Sequence of chain 1.A:
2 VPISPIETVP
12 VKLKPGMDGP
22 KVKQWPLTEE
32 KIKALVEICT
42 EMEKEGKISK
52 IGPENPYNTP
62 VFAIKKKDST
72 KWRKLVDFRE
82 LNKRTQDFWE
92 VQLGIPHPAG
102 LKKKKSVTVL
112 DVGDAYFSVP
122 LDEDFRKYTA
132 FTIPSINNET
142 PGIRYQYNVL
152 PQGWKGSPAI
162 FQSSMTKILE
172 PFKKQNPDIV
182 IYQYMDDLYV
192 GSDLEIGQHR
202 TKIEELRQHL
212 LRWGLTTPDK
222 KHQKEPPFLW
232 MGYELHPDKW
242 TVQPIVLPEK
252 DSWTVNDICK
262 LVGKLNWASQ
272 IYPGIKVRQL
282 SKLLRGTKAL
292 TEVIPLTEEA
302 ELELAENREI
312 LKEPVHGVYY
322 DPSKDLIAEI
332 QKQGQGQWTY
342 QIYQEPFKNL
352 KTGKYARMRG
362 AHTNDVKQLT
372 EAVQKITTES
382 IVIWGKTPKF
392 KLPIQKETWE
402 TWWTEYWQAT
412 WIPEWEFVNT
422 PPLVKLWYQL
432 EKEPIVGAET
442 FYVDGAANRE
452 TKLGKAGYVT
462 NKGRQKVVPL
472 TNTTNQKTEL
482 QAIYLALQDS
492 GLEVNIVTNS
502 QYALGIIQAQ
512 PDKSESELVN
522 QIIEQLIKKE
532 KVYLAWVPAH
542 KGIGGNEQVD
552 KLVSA

Binding-site contacts:
Ligand atom C4 contacts residue TYR183 of chain 1.A at 3.4 Å (hydrophobic).
Ligand atom N8 contacts residue TYR190 of chain 1.A at 3.1 Å.
Ligand atom C12 contacts residue TYR320 of chain 1.A at 3.5 Å (hydrophobic).
Ligand atom C13 contacts residue VAL108 of chain 1.A at 4.0 Å (hydrophobic).
Ligand atom C11 contacts residue VAL108 of chain 1.A at 4.1 Å (hydrophobic).
Ligand atom CD contacts residue TYR190 of chain 1.A at 3.7 Å (hydrophobic).
Ligand atom C9 contacts residue TYR190 of chain 1.A at 4.1 Å (hydrophobic).
Ligand atom CD contacts residue TRP231 of chain 1.A at 3.5 Å (hydrophobic).
Ligand atom C12 contacts residue HIS237 of chain 1.A at 4.1 Å.
Ligand atom C13 contacts residue LYS105 of chain 1.A at 4.1 Å.
Ligand atom CD contacts residue LEU236 of chain 1.A at 4.0 Å (hydrophobic).
Ligand atom CB contacts residue VAL181 of chain 1.A at 3.3 Å (hydrophobic).
Ligand atom C7 contacts residue TYR190 of chain 1.A at 3.8 Å (hydrophobic).
Ligand atom N14 contacts residue LYS103 of chain 1.A at 4.0 Å.
Ligand atom OE contacts residue LEU236 of chain 1.A at 3.2 Å.
Ligand atom C13 contacts residue TYR320 of chain 1.A at 4.2 Å (hydrophobic).
Ligand atom C11 contacts residue TYR320 of chain 1.A at 3.9 Å (hydrophobic).
Ligand atom C6 contacts residue TYR183 of chain 1.A at 4.1 Å (hydrophobic).
Ligand atom C5 contacts residue TYR183 of chain 1.A at 3.4 Å (hydrophobic).
Ligand atom N14 contacts residue LEU102 of chain 1.A at 4.2 Å.
Ligand atom CC contacts residue VAL181 of chain 1.A at 3.4 Å (hydrophobic).
Ligand atom C12 contacts residue VAL108 of chain 1.A at 4.0 Å (hydrophobic).
Ligand atom C9 contacts residue LEU236 of chain 1.A at 3.8 Å (hydrophobic).
Ligand atom OE contacts residue VAL108 of chain 1.A at 4.0 Å.
Ligand atom C4 contacts residue LEU102 of chain 1.A at 3.8 Å (hydrophobic).
Ligand atom N8 contacts residue LEU236 of chain 1.A at 4.2 Å.
Ligand atom C12 contacts residue PRO238 of chain 1.A at 3.8 Å (hydrophobic).
Ligand atom C4 contacts residue PRO97 of chain 1.A at 3.9 Å (hydrophobic).
Ligand atom C10 contacts residue VAL108 of chain 1.A at 3.8 Å (hydrophobic).
Ligand atom C5 contacts residue PRO97 of chain 1.A at 4.0 Å (hydrophobic).
Ligand atom N14 contacts residue VAL108 of chain 1.A at 4.2 Å.
Ligand atom C9 contacts residue VAL108 of chain 1.A at 3.8 Å (hydrophobic).
Ligand atom C13 contacts residue LYS103 of chain 1.A at 3.5 Å.
Ligand atom N3 contacts residue LEU102 of chain 1.A at 3.6 Å.
Ligand atom CB contacts residue LYS105 of chain 1.A at 4.0 Å.
Ligand atom N3 contacts residue TYR183 of chain 1.A at 3.7 Å.
Ligand atom C6 contacts residue TYR190 of chain 1.A at 4.1 Å (hydrophobic).
Ligand atom CC contacts residue TYR190 of chain 1.A at 3.4 Å (hydrophobic).
Ligand atom CA contacts residue VAL181 of chain 1.A at 4.0 Å (hydrophobic).
Ligand atom OE contacts residue PHE229 of chain 1.A at 3.6 Å.

The small molecule below binds the protein below.
Small molecule (SMILES): Cc1ccnc2c1NC(=O)c1cccnc1N2C1CC1